Sequence of chain 1.I:
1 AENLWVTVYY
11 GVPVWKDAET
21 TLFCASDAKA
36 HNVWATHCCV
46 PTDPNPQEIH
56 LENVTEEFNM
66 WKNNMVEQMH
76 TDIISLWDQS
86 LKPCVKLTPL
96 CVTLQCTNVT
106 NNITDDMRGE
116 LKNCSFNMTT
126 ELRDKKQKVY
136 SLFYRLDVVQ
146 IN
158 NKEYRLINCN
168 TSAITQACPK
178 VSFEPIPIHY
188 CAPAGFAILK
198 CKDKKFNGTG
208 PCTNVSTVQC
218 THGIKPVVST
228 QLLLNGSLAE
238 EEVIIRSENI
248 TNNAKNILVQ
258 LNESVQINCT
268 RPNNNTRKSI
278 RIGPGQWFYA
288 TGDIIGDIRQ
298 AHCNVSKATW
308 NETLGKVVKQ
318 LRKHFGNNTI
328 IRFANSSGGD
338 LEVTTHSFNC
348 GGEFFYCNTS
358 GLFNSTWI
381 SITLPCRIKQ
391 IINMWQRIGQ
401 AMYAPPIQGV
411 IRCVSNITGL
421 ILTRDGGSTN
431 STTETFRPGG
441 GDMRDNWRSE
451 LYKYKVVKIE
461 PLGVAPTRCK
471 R

A protein and the small-molecule ligand that binds it are described below.
Small molecule (SMILES): CC(=O)N[C@H]1[C@H](O[C@H]2[C@H](O)[C@@H](NC(C)=O)CO[C@@H]2CO)O[C@H](CO)[C@@H](O)[C@@H]1O

Binding-site contacts:
Ligand atom O5 contacts residue ASN211 of chain 1.I at 2.4 Å (h-bond).
Ligand atom N2 contacts residue HIS55 of chain 1.I at 4.2 Å.
Ligand atom C6 contacts residue LYS199 of chain 1.I at 4.4 Å.
Ligand atom C8 contacts residue HIS55 of chain 1.I at 4.5 Å.
Ligand atom C1 contacts residue LYS199 of chain 1.I at 4.3 Å.
Ligand atom O6 contacts residue LYS199 of chain 1.I at 4.4 Å.
Ligand atom O7 contacts residue ASN211 of chain 1.I at 3.3 Å (h-bond).
Ligand atom N2 contacts residue ASN211 of chain 1.I at 2.8 Å (h-bond).
Ligand atom C8 contacts residue ASN211 of chain 1.I at 4.2 Å.
Ligand atom C4 contacts residue ASN211 of chain 1.I at 4.2 Å.
Ligand atom O5 contacts residue LYS199 of chain 1.I at 3.6 Å (salt-bridge).
Ligand atom C5 contacts residue ASN211 of chain 1.I at 3.7 Å.
Ligand atom C1 contacts residue ASN211 of chain 1.I at 1.5 Å.
Ligand atom C7 contacts residue ASN211 of chain 1.I at 3.2 Å.
Ligand atom C3 contacts residue ASN211 of chain 1.I at 3.7 Å.
Ligand atom C2 contacts residue ASN211 of chain 1.I at 2.5 Å.